Binding-site contacts:
Ligand atom CAC contacts residue GLY78 of chain 1.A at 3.7 Å.
Ligand atom CAM contacts residue THR166 of chain 1.A at 3.9 Å.
Ligand atom CAM contacts residue ALA48 of chain 1.A at 4.0 Å (hydrophobic).
Ligand atom OAO contacts residue ILE79 of chain 1.A at 3.4 Å.
Ligand atom CAF contacts residue GLU51 of chain 1.A at 3.2 Å.
Ligand atom CAC contacts residue PRO80 of chain 1.A at 3.9 Å (hydrophobic).
Ligand atom CAV contacts residue GLY78 of chain 1.A at 3.4 Å.
Ligand atom NAN contacts residue ALA48 of chain 1.A at 3.6 Å.
Ligand atom CAV contacts residue ARG137 of chain 1.A at 3.8 Å.
Ligand atom CAW contacts residue ARG137 of chain 1.A at 3.1 Å.
Ligand atom CAU contacts residue ARG137 of chain 1.A at 3.9 Å.
Ligand atom OAO contacts residue ASN47 of chain 1.A at 3.6 Å.
Ligand atom CAF contacts residue GLY78 of chain 1.A at 3.7 Å.
Ligand atom NAG contacts residue THR166 of chain 1.A at 3.9 Å.
Ligand atom CAH contacts residue ASP74 of chain 1.A at 3.8 Å.
Ligand atom CAR contacts residue ARG77 of chain 1.A at 3.3 Å.
Ligand atom CBB contacts residue ASN47 of chain 1.A at 3.9 Å.
Ligand atom CBA contacts residue ILE95 of chain 1.A at 3.8 Å (hydrophobic).
Ligand atom NAB contacts residue GLY78 of chain 1.A at 2.8 Å (h-bond).
Ligand atom CAA contacts residue GLY78 of chain 1.A at 3.5 Å.
Ligand atom CAQ contacts residue THR166 of chain 1.A at 3.8 Å.
Ligand atom CAQ contacts residue VAL72 of chain 1.A at 3.6 Å (hydrophobic).
Ligand atom NAG contacts residue ASP74 of chain 1.A at 3.9 Å.
Ligand atom CAE contacts residue GLU51 of chain 1.A at 3.7 Å.
Ligand atom CBB contacts residue ILE95 of chain 1.A at 3.4 Å (hydrophobic).
Ligand atom CAP contacts residue VAL44 of chain 1.A at 3.6 Å (hydrophobic).
Ligand atom CAF contacts residue ILE79 of chain 1.A at 3.9 Å (hydrophobic).
Ligand atom NAG contacts residue GLU51 of chain 1.A at 3.7 Å.
Ligand atom NAN contacts residue ASP74 of chain 1.A at 2.8 Å (salt-bridge).
Ligand atom CAQ contacts residue VAL44 of chain 1.A at 3.8 Å (hydrophobic).
Ligand atom CAJ contacts residue ILE79 of chain 1.A at 3.8 Å (hydrophobic).
Ligand atom CAS contacts residue ARG77 of chain 1.A at 3.4 Å.
Ligand atom CAC contacts residue GLU51 of chain 1.A at 3.9 Å.
Ligand atom CAV contacts residue PRO80 of chain 1.A at 3.7 Å (hydrophobic).
Ligand atom CAI contacts residue ILE79 of chain 1.A at 3.6 Å (hydrophobic).
Ligand atom CAM contacts residue ASP74 of chain 1.A at 3.2 Å.
Ligand atom NAL contacts residue ASP74 of chain 1.A at 2.8 Å (salt-bridge).
Ligand atom NAB contacts residue PRO80 of chain 1.A at 3.9 Å.
Ligand atom CAE contacts residue GLY78 of chain 1.A at 3.9 Å.
Ligand atom NAL contacts residue ASN47 of chain 1.A at 3.9 Å.

A small-molecule ligand and the protein it binds are described below.
Small molecule (SMILES): CCNC(=O)Nc1cc(Nc2cccc(C)c2)c(C(=O)Nc2cccc(C)c2)cn1

Sequence of chain 1.A:
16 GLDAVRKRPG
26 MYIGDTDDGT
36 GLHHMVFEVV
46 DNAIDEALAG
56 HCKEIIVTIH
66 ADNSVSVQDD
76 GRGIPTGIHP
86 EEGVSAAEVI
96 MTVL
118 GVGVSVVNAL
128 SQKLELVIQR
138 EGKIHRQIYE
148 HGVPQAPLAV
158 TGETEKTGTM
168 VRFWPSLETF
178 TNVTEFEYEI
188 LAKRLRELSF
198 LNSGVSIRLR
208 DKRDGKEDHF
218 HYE